Binding-site contacts:
Ligand atom O6 contacts residue NAG1 of chain 1.D at 3.6 Å.
Ligand atom C6 contacts residue GLN74 of chain 1.A at 3.6 Å.
Ligand atom C3 contacts residue ASP44 of chain 1.A at 3.6 Å.
Ligand atom C1 contacts residue ASP44 of chain 1.A at 4.0 Å.
Ligand atom C1 contacts residue NAG1 of chain 1.D at 4.0 Å.
Ligand atom C2 contacts residue ASP44 of chain 1.A at 3.7 Å.
Ligand atom O2 contacts residue NAG1 of chain 1.D at 3.6 Å (h-bond).
Ligand atom C3 contacts residue VAL43 of chain 1.A at 4.5 Å (hydrophobic).
Ligand atom C3 contacts residue NAG1 of chain 1.D at 3.2 Å.
Ligand atom C1 contacts residue ASN76 of chain 1.A at 1.3 Å.
Ligand atom C6 contacts residue GLN74 of chain 1.A at 4.3 Å.
Ligand atom C1 contacts residue THR78 of chain 1.A at 3.8 Å.
Ligand atom C3 contacts residue ASN76 of chain 1.A at 3.7 Å.
Ligand atom N2 contacts residue ASN76 of chain 1.A at 2.9 Å (h-bond).
Ligand atom C5 contacts residue NAG1 of chain 1.D at 3.4 Å.
Ligand atom O3 contacts residue ASP44 of chain 1.A at 4.2 Å.
Ligand atom C2 contacts residue NAG1 of chain 1.D at 4.5 Å.
Ligand atom C7 contacts residue ASN76 of chain 1.A at 3.4 Å.
Ligand atom C4 contacts residue NAG1 of chain 1.D at 2.3 Å.
Ligand atom O4 contacts residue NAG1 of chain 1.D at 1.0 Å.
Ligand atom O5 contacts residue GLN74 of chain 1.A at 4.2 Å.
Ligand atom C4 contacts residue ASN76 of chain 1.A at 4.1 Å.
Ligand atom C1 contacts residue GLN74 of chain 1.A at 4.3 Å.
Ligand atom O7 contacts residue ASN76 of chain 1.A at 3.5 Å (h-bond).
Ligand atom C6 contacts residue TYR75 of chain 1.A at 4.0 Å (hydrophobic).
Ligand atom C5 contacts residue ASN76 of chain 1.A at 4.4 Å.
Ligand atom C8 contacts residue ASP44 of chain 1.A at 3.7 Å.
Ligand atom C5 contacts residue GLN74 of chain 1.A at 4.4 Å.
Ligand atom C6 contacts residue NAG1 of chain 1.D at 3.7 Å.
Ligand atom N2 contacts residue ASP44 of chain 1.A at 2.9 Å (salt-bridge).
Ligand atom C2 contacts residue ASN76 of chain 1.A at 2.4 Å.
Ligand atom C5 contacts residue ASN76 of chain 1.A at 3.5 Å.
Ligand atom O2 contacts residue MAN3 of chain 1.D at 4.2 Å.
Ligand atom O4 contacts residue VAL43 of chain 1.A at 4.0 Å.
Ligand atom C6 contacts residue ASN76 of chain 1.A at 4.0 Å.
Ligand atom C7 contacts residue ASP44 of chain 1.A at 3.8 Å.
Ligand atom O5 contacts residue GLN74 of chain 1.A at 3.9 Å.
Ligand atom O3 contacts residue NAG1 of chain 1.D at 2.7 Å (h-bond).
Ligand atom O5 contacts residue THR78 of chain 1.A at 4.4 Å.
Ligand atom O5 contacts residue ASN76 of chain 1.A at 2.2 Å (h-bond).

A protein and the small-molecule ligand that binds it are described below.
Small molecule (SMILES): CC(=O)N[C@H]1CO[C@H](CO[C@@H]2O[C@@H](C)[C@@H](O)[C@@H](O)[C@@H]2O)[C@@H](O)[C@@H]1O

Sequence of chain 1.A:
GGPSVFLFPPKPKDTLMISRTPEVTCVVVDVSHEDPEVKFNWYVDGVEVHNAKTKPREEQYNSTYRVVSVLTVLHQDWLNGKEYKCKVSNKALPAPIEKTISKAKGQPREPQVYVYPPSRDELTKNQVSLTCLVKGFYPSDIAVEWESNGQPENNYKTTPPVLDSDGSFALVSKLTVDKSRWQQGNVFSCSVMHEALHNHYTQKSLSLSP